The protein below binds the small molecule below.
Small molecule (SMILES): Nc1ccn([C@@H]2O[C@H](COP(=O)=O)[C@@H](O[P](=O)(O)OC[C@H]3O[C@@H](n4ccc(=O)[nH]c4=O)[C@H](O)[C@@H]3O[P](=O)(O)OC[C@H]3O[C@@H](n4cnc5c(=O)nc(N)[nH]c54)[C@H](O)[C@@H]3O[P](=O)(O)OC[C@H]3O[C@@H](n4cnc5c(N)ncnc54)[C@H](O)[C@@H]3O[P](=O)(O)OC[C@H]3O[C@@H](n4ccc(=O)[nH]c4=O)[C@H](O)[C@@H]3O[P](=O)(O)OC[C@H]3O[C@@H](n4cnc5c(=O)nc(N)[nH]c54)[C@H](O)[C@@H]3O)[C@H]2O)c(=O)n1

Binding-site contacts:
Ligand atom O3' contacts residue GLY515 of chain 1.EC at 3.3 Å (h-bond).
Ligand atom C1' contacts residue GLY515 of chain 1.EC at 3.6 Å.
Ligand atom C2' contacts residue GLY515 of chain 1.EC at 4.1 Å.
Ligand atom O4' contacts residue GLY515 of chain 1.EC at 3.4 Å (h-bond).
Ligand atom OP2 contacts residue MG1 of chain 1.AH at 3.4 Å.
Ligand atom C3' contacts residue GLY515 of chain 1.EC at 4.0 Å.
Ligand atom O2 contacts residue GLY514 of chain 1.EC at 3.7 Å.
Ligand atom O2 contacts residue GLY515 of chain 1.EC at 3.2 Å (h-bond).
Ligand atom OP1 contacts residue MG1 of chain 1.LE at 3.9 Å.
Ligand atom C2' contacts residue GLY515 of chain 1.EC at 4.4 Å.
Ligand atom O2' contacts residue GLY515 of chain 1.EC at 3.4 Å (h-bond).
Ligand atom N7 contacts residue MG1 of chain 1.AH at 4.3 Å.
Ligand atom C2 contacts residue GLY515 of chain 1.EC at 4.4 Å.
Ligand atom C4' contacts residue GLY515 of chain 1.EC at 3.7 Å.
Ligand atom C1' contacts residue GLY515 of chain 1.EC at 4.3 Å.
Ligand atom O2' contacts residue GLY514 of chain 1.EC at 4.3 Å.

Sequence of chain 1.EC:
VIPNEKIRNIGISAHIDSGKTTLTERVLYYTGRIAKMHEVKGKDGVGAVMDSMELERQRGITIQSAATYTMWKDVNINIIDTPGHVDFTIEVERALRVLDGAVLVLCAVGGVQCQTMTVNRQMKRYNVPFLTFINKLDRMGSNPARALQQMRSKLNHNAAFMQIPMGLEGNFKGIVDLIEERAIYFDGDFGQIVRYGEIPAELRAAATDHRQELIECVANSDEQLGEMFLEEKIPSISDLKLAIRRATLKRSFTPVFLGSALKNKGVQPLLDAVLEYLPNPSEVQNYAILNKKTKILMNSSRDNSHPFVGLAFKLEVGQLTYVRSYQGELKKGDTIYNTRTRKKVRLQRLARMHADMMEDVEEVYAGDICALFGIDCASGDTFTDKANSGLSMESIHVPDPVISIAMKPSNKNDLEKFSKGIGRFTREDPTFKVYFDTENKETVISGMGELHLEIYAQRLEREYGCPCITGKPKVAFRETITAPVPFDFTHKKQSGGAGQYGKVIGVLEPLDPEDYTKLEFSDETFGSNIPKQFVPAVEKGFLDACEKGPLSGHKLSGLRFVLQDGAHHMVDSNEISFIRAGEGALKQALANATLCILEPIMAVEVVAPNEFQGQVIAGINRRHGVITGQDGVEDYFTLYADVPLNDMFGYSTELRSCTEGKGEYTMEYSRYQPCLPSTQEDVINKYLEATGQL